Sequence of chain 1.A:
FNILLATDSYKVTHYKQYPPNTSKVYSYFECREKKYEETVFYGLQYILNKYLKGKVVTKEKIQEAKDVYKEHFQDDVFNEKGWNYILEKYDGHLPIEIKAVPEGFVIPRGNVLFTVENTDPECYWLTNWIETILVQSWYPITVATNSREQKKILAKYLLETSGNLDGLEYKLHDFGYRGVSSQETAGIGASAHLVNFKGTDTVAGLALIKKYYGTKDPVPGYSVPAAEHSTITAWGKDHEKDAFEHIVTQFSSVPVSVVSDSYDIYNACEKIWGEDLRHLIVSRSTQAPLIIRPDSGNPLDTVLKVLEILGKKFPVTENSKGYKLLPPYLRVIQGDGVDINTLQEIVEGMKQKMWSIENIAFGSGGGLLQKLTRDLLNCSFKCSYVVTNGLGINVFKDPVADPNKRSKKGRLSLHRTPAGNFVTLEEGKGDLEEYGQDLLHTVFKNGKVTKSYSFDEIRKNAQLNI

Binding-site contacts:
Ligand atom C6 contacts residue TYR18 of chain 1.A at 3.5 Å (hydrophobic).
Ligand atom C3 contacts residue ALA244 of chain 1.B at 3.6 Å (hydrophobic).
Ligand atom C6 contacts residue ARG311 of chain 1.B at 3.4 Å.
Ligand atom O5 contacts residue PHE193 of chain 1.B at 3.1 Å.
Ligand atom O5 contacts residue SER275 of chain 1.B at 2.8 Å (h-bond).
Ligand atom C15 contacts residue ARG196 of chain 1.B at 3.2 Å.
Ligand atom C15 contacts residue PHE193 of chain 1.B at 3.6 Å (hydrophobic).
Ligand atom C28 contacts residue THR304 of chain 1.B at 3.8 Å.
Ligand atom C24 contacts residue PRO307 of chain 1.B at 3.7 Å (hydrophobic).
Ligand atom N14 contacts residue TYR18 of chain 1.A at 3.8 Å.
Ligand atom C16 contacts residue ASP219 of chain 1.B at 3.4 Å.
Ligand atom C18 contacts residue TYR188 of chain 1.B at 3.8 Å (hydrophobic).
Ligand atom C3 contacts residue PHE193 of chain 1.B at 3.4 Å (hydrophobic).
Ligand atom N2 contacts residue ALA244 of chain 1.B at 3.8 Å.
Ligand atom N4 contacts residue ALA244 of chain 1.B at 3.3 Å.
Ligand atom C7 contacts residue PHE193 of chain 1.B at 3.8 Å (hydrophobic).
Ligand atom C16 contacts residue TYR18 of chain 1.A at 3.4 Å (hydrophobic).
Ligand atom C8 contacts residue SER275 of chain 1.B at 3.7 Å.
Ligand atom C26 contacts residue PRO273 of chain 1.B at 3.8 Å (hydrophobic).
Ligand atom C11 contacts residue HIS191 of chain 1.B at 3.4 Å.
Ligand atom C3 contacts residue SER275 of chain 1.B at 3.4 Å.
Ligand atom C30 contacts residue THR304 of chain 1.B at 3.8 Å.
Ligand atom C13 contacts residue PHE193 of chain 1.B at 3.5 Å (hydrophobic).
Ligand atom C17 contacts residue ASP219 of chain 1.B at 3.3 Å.
Ligand atom C7 contacts residue TYR18 of chain 1.A at 3.5 Å (hydrophobic).
Ligand atom C17 contacts residue TYR18 of chain 1.A at 3.4 Å (hydrophobic).
Ligand atom N14 contacts residue PHE193 of chain 1.B at 3.5 Å.
Ligand atom C12 contacts residue HIS191 of chain 1.B at 3.6 Å.
Ligand atom C9 contacts residue ILE351 of chain 1.B at 3.7 Å (hydrophobic).
Ligand atom O22 contacts residue ILE309 of chain 1.B at 3.8 Å.
Ligand atom N14 contacts residue ARG196 of chain 1.B at 3.7 Å.
Ligand atom C13 contacts residue ARG311 of chain 1.B at 3.4 Å.
Ligand atom C18 contacts residue ALA379 of chain 1.B at 3.8 Å (hydrophobic).
Ligand atom N4 contacts residue PHE193 of chain 1.B at 3.8 Å.
Ligand atom C1 contacts residue VAL242 of chain 1.B at 3.6 Å (hydrophobic).
Ligand atom C31 contacts residue GLN305 of chain 1.B at 3.6 Å.
Ligand atom O22 contacts residue ALA379 of chain 1.B at 3.8 Å.
Ligand atom O5 contacts residue ARG311 of chain 1.B at 3.6 Å.
Ligand atom C12 contacts residue VAL242 of chain 1.B at 3.6 Å (hydrophobic).
Ligand atom C30 contacts residue GLN305 of chain 1.B at 3.5 Å.

Sequence of chain 1.B:
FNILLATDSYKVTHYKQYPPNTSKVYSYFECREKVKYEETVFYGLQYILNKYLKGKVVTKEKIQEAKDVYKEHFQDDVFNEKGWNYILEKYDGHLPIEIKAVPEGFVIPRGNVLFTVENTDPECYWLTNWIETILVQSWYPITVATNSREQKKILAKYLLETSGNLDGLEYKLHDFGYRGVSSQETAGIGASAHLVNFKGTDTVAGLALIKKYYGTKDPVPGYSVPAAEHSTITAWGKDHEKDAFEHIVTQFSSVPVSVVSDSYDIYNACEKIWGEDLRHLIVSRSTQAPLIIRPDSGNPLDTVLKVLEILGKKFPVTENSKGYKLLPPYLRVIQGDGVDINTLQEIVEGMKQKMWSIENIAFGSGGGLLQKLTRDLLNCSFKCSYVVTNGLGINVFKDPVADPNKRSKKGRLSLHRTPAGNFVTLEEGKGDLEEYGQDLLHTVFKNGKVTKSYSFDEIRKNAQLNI

The protein below binds the small molecule below.
Small molecule (SMILES): O=C(NCc1cccnc1)Nc1ccc(CNC(=O)c2ccc(CN3CCNCC3)cc2)cc1